Sequence of chain 2.A:
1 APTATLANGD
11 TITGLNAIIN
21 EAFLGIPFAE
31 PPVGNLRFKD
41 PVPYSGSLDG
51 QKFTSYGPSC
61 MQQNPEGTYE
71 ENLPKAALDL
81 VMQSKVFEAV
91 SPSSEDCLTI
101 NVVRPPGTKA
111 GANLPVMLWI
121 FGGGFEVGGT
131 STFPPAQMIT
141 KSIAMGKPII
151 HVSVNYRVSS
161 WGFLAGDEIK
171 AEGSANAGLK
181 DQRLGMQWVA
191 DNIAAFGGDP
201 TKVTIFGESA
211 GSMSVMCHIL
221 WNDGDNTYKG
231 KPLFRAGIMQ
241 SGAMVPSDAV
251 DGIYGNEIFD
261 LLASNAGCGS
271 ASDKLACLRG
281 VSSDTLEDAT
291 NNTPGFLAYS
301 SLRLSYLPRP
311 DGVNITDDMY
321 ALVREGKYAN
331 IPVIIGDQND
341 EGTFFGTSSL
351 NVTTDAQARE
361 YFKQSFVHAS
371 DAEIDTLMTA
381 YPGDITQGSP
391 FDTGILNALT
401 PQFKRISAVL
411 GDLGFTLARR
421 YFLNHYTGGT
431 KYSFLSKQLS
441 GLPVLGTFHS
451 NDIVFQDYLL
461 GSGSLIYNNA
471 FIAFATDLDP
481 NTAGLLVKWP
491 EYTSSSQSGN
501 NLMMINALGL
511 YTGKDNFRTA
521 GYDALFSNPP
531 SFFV

Binding-site contacts:
Ligand atom O4 contacts residue SER209 of chain 2.A at 2.5 Å (h-bond).
Ligand atom O4 contacts residue GLY124 of chain 2.A at 2.8 Å (h-bond).
Ligand atom C6 contacts residue PHE415 of chain 2.A at 4.1 Å (hydrophobic).
Ligand atom C7 contacts residue GLY123 of chain 2.A at 3.9 Å.
Ligand atom C5 contacts residue LEU304 of chain 2.A at 3.7 Å (hydrophobic).
Ligand atom C1 contacts residue GLY124 of chain 2.A at 3.7 Å.
Ligand atom C4 contacts residue LEU304 of chain 2.A at 3.6 Å (hydrophobic).
Ligand atom C2 contacts residue GLY124 of chain 2.A at 3.8 Å.
Ligand atom C2 contacts residue ALA210 of chain 2.A at 3.5 Å (hydrophobic).
Ligand atom C2 contacts residue SER209 of chain 2.A at 3.0 Å.
Ligand atom C3 contacts residue PHE125 of chain 2.A at 3.9 Å (hydrophobic).
Ligand atom P1 contacts residue HIS449 of chain 2.A at 3.2 Å.
Ligand atom C7 contacts residue SER209 of chain 2.A at 4.1 Å.
Ligand atom C8 contacts residue HIS449 of chain 2.A at 3.3 Å.
Ligand atom O1 contacts residue GLU208 of chain 2.A at 3.9 Å.
Ligand atom O4 contacts residue ALA210 of chain 2.A at 3.0 Å (h-bond).
Ligand atom O1 contacts residue HIS449 of chain 2.A at 3.2 Å (h-bond).
Ligand atom C8 contacts residue SER209 of chain 2.A at 2.9 Å.
Ligand atom O4 contacts residue GLY122 of chain 2.A at 3.4 Å.
Ligand atom C9 contacts residue PHE345 of chain 2.A at 3.7 Å (hydrophobic).
Ligand atom C7 contacts residue GLY122 of chain 2.A at 4.1 Å.
Ligand atom C1 contacts residue SER209 of chain 2.A at 3.3 Å.
Ligand atom P1 contacts residue GLY124 of chain 2.A at 3.8 Å.
Ligand atom C4 contacts residue MET213 of chain 2.A at 3.9 Å (hydrophobic).
Ligand atom P1 contacts residue SER209 of chain 2.A at 1.6 Å.
Ligand atom C8 contacts residue GLY124 of chain 2.A at 3.8 Å.
Ligand atom C3 contacts residue MET213 of chain 2.A at 3.7 Å (hydrophobic).
Ligand atom C5 contacts residue LEU302 of chain 2.A at 3.7 Å (hydrophobic).
Ligand atom O4 contacts residue GLY123 of chain 2.A at 2.9 Å (h-bond).
Ligand atom C3 contacts residue ALA210 of chain 2.A at 3.9 Å (hydrophobic).
Ligand atom C1 contacts residue HIS449 of chain 2.A at 4.2 Å.
Ligand atom P1 contacts residue ALA210 of chain 2.A at 3.6 Å.
Ligand atom O3 contacts residue GLY124 of chain 2.A at 3.2 Å (h-bond).
Ligand atom C6 contacts residue PHE345 of chain 2.A at 3.6 Å (hydrophobic).
Ligand atom C8 contacts residue PHE345 of chain 2.A at 3.9 Å (hydrophobic).
Ligand atom O1 contacts residue SER209 of chain 2.A at 2.7 Å (h-bond).
Ligand atom C9 contacts residue GLY124 of chain 2.A at 3.7 Å.
Ligand atom O3 contacts residue GLY123 of chain 2.A at 4.0 Å.
Ligand atom C9 contacts residue PHE296 of chain 2.A at 3.4 Å (hydrophobic).
Ligand atom O3 contacts residue SER209 of chain 2.A at 4.1 Å.

The protein below binds the small molecule below.
Small molecule (SMILES): CO[C@@H](c1ccccc1)[P](=O)(O)OC